Binding-site contacts:
Ligand atom C20 contacts residue TYR98 of chain 1.A at 3.7 Å (hydrophobic).
Ligand atom C7 contacts residue ILE68 of chain 1.A at 3.8 Å (hydrophobic).
Ligand atom C22 contacts residue LEU99 of chain 1.A at 3.6 Å (hydrophobic).
Ligand atom CL1 contacts residue LYS51 of chain 1.A at 3.5 Å.
Ligand atom O35 contacts residue LEU148 of chain 1.A at 3.6 Å.
Ligand atom N25 contacts residue TYR98 of chain 1.A at 3.3 Å.
Ligand atom N21 contacts residue LEU99 of chain 1.A at 3.0 Å (h-bond).
Ligand atom C11 contacts residue MET96 of chain 1.A at 3.8 Å (hydrophobic).
Ligand atom C12 contacts residue THR158 of chain 1.A at 3.3 Å.
Ligand atom C23 contacts residue LEU148 of chain 1.A at 3.5 Å (hydrophobic).
Ligand atom C32 contacts residue ASP145 of chain 1.A at 3.6 Å.
Ligand atom C8 contacts residue MET96 of chain 1.A at 3.8 Å (hydrophobic).
Ligand atom N3 contacts residue GLU67 of chain 1.A at 3.6 Å.
Ligand atom N21 contacts residue LEU148 of chain 1.A at 3.7 Å.
Ligand atom CL1 contacts residue VAL36 of chain 1.A at 3.8 Å.
Ligand atom C24 contacts residue ALA49 of chain 1.A at 3.8 Å (hydrophobic).
Ligand atom C10 contacts residue MET96 of chain 1.A at 3.5 Å (hydrophobic).
Ligand atom C9 contacts residue MET96 of chain 1.A at 3.5 Å (hydrophobic).
Ligand atom C5 contacts residue GLU67 of chain 1.A at 3.5 Å.
Ligand atom C34 contacts residue ASP145 of chain 1.A at 3.7 Å.
Ligand atom C7 contacts residue GLU67 of chain 1.A at 3.5 Å.
Ligand atom C2 contacts residue GLU67 of chain 1.A at 3.7 Å.
Ligand atom C2 contacts residue VAL94 of chain 1.A at 3.7 Å (hydrophobic).
Ligand atom C1 contacts residue MET53 of chain 1.A at 3.6 Å (hydrophobic).
Ligand atom C5 contacts residue VAL94 of chain 1.A at 3.8 Å (hydrophobic).
Ligand atom N36 contacts residue ASP145 of chain 1.A at 2.8 Å (salt-bridge).
Ligand atom C20 contacts residue LEU99 of chain 1.A at 3.6 Å (hydrophobic).
Ligand atom C4 contacts residue GLU67 of chain 1.A at 3.5 Å.
Ligand atom C23 contacts residue ALA49 of chain 1.A at 3.7 Å (hydrophobic).
Ligand atom C4 contacts residue VAL94 of chain 1.A at 3.7 Å (hydrophobic).
Ligand atom C6 contacts residue GLU67 of chain 1.A at 3.4 Å.
Ligand atom N25 contacts residue LEU99 of chain 1.A at 2.8 Å (h-bond).
Ligand atom C22 contacts residue GLU97 of chain 1.A at 3.2 Å.
Ligand atom N21 contacts residue TYR98 of chain 1.A at 3.6 Å.
Ligand atom C18 contacts residue LEU148 of chain 1.A at 3.8 Å (hydrophobic).
Ligand atom N3 contacts residue VAL94 of chain 1.A at 3.8 Å.
Ligand atom C1 contacts residue VAL94 of chain 1.A at 3.6 Å (hydrophobic).
Ligand atom C22 contacts residue LEU148 of chain 1.A at 3.5 Å (hydrophobic).
Ligand atom C6 contacts residue MET71 of chain 1.A at 3.8 Å (hydrophobic).
Ligand atom C26 contacts residue LEU99 of chain 1.A at 3.8 Å (hydrophobic).

The protein below binds the small molecule below.
Small molecule (SMILES): CNc1ncc2cc(-c3ccc(-c4cccc(C)n4)cc3Cl)c(=O)n(CC3OCC(N)CO3)c2n1

Sequence of chain 1.A:
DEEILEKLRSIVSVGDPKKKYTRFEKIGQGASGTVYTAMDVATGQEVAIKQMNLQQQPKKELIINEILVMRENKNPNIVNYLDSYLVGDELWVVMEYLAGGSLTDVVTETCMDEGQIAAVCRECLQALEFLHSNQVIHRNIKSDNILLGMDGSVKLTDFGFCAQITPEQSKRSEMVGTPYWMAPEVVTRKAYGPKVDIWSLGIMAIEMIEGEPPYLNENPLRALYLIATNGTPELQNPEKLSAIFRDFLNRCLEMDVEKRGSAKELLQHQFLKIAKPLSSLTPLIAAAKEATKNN